Binding-site contacts:
Ligand atom C4 contacts residue OXY1 of chain 1.H at 3.2 Å.
Ligand atom C9 contacts residue TRP172 of chain 1.B at 3.8 Å (hydrophobic).
Ligand atom C2 contacts residue HIS263 of chain 1.B at 3.7 Å.
Ligand atom C2 contacts residue TRP172 of chain 1.B at 3.7 Å (hydrophobic).
Ligand atom C3 contacts residue TRP172 of chain 1.B at 3.2 Å (hydrophobic).
Ligand atom C7 contacts residue ILE204 of chain 1.B at 3.4 Å (hydrophobic).
Ligand atom O contacts residue ALA113 of chain 1.B at 3.6 Å.
Ligand atom C contacts residue HIS50 of chain 1.B at 3.6 Å.
Ligand atom C3 contacts residue ALA113 of chain 1.B at 4.0 Å (hydrophobic).
Ligand atom N contacts residue TRP48 of chain 1.B at 2.8 Å (h-bond).
Ligand atom C3 contacts residue HIS263 of chain 1.B at 3.5 Å.
Ligand atom O contacts residue TRP172 of chain 1.B at 3.4 Å.
Ligand atom C6 contacts residue TRP197 of chain 1.B at 3.4 Å (hydrophobic).
Ligand atom C4 contacts residue TRP172 of chain 1.B at 3.4 Å (hydrophobic).
Ligand atom O contacts residue HIS263 of chain 1.B at 2.6 Å (h-bond).
Ligand atom C1 contacts residue TRP48 of chain 1.B at 3.4 Å (hydrophobic).
Ligand atom C3 contacts residue OXY1 of chain 1.H at 3.3 Å.
Ligand atom C9 contacts residue OXY1 of chain 1.H at 4.0 Å.
Ligand atom C8 contacts residue ILE204 of chain 1.B at 3.4 Å (hydrophobic).
Ligand atom C1 contacts residue OXY1 of chain 1.H at 3.2 Å.
Ligand atom C7 contacts residue SER200 of chain 1.B at 3.5 Å.
Ligand atom O contacts residue OXY1 of chain 1.H at 3.9 Å.
Ligand atom C7 contacts residue LEU155 of chain 1.B at 3.8 Å (hydrophobic).
Ligand atom O contacts residue HIS114 of chain 1.B at 3.8 Å.
Ligand atom C5 contacts residue OXY1 of chain 1.H at 3.4 Å.
Ligand atom C contacts residue MET189 of chain 1.B at 3.5 Å (hydrophobic).
Ligand atom C contacts residue TRP48 of chain 1.B at 3.1 Å (hydrophobic).
Ligand atom C9 contacts residue HIS114 of chain 1.B at 3.4 Å.
Ligand atom N contacts residue OXY1 of chain 1.H at 3.2 Å (h-bond).
Ligand atom C contacts residue OXY1 of chain 1.H at 3.8 Å.
Ligand atom C1 contacts residue TRP172 of chain 1.B at 3.8 Å (hydrophobic).
Ligand atom C3 contacts residue HIS114 of chain 1.B at 4.0 Å.
Ligand atom C6 contacts residue TRP48 of chain 1.B at 3.9 Å (hydrophobic).
Ligand atom C2 contacts residue OXY1 of chain 1.H at 3.4 Å.
Ligand atom N contacts residue TRP172 of chain 1.B at 3.9 Å.
Ligand atom C5 contacts residue TRP172 of chain 1.B at 3.9 Å (hydrophobic).
Ligand atom C6 contacts residue SER200 of chain 1.B at 3.7 Å.
Ligand atom C5 contacts residue TRP197 of chain 1.B at 4.0 Å (hydrophobic).
Ligand atom C5 contacts residue TRP48 of chain 1.B at 3.8 Å (hydrophobic).
Ligand atom C4 contacts residue HIS114 of chain 1.B at 3.8 Å.

The protein below binds the small molecule below.
Small molecule (SMILES): Cc1cc(=O)c2ccccc2[nH]1

Sequence of chain 1.B:
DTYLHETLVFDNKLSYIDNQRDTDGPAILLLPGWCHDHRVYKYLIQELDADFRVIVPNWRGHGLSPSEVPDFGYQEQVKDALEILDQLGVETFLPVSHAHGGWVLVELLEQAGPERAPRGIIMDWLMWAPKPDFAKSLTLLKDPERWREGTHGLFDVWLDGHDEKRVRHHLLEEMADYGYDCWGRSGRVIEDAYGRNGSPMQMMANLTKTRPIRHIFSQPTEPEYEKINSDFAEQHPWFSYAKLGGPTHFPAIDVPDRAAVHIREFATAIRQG